Sequence of chain 2.B:
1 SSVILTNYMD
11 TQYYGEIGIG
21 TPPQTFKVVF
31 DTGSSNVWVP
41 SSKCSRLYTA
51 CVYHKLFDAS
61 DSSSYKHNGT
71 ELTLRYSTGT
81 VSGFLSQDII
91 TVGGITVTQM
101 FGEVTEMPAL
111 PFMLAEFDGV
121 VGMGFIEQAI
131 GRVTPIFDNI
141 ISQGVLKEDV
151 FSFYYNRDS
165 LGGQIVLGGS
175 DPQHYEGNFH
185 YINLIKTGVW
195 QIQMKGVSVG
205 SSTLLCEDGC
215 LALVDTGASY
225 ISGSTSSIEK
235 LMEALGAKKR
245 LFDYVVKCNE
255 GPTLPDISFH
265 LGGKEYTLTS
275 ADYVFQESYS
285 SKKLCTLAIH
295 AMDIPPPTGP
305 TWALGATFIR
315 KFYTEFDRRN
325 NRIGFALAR

Binding-site contacts:
Ligand atom C8 contacts residue MET107 of chain 2.B at 3.1 Å (hydrophobic).
Ligand atom C33 contacts residue VAL104 of chain 2.B at 3.4 Å (hydrophobic).
Ligand atom C1 contacts residue PHE117 of chain 2.B at 3.4 Å (hydrophobic).
Ligand atom C6 contacts residue HIS54 of chain 2.B at 3.4 Å.
Ligand atom C18 contacts residue THR11 of chain 2.B at 3.0 Å.
Ligand atom C19 contacts residue SER223 of chain 2.B at 3.4 Å.
Ligand atom O3 contacts residue ALA222 of chain 2.B at 3.4 Å.
Ligand atom C2 contacts residue PHE112 of chain 2.B at 3.5 Å (hydrophobic).
Ligand atom C23 contacts residue ASP31 of chain 2.B at 3.1 Å.
Ligand atom C5 contacts residue PHE117 of chain 2.B at 3.5 Å (hydrophobic).
Ligand atom C20 contacts residue ASP31 of chain 2.B at 3.3 Å.
Ligand atom C17 contacts residue GLY221 of chain 2.B at 3.1 Å.
Ligand atom O3 contacts residue SER223 of chain 2.B at 3.5 Å (h-bond).
Ligand atom O1 contacts residue PHE112 of chain 2.B at 3.1 Å.
Ligand atom N3 contacts residue ASP31 of chain 2.B at 3.1 Å (salt-bridge).
Ligand atom C6 contacts residue PHE117 of chain 2.B at 3.4 Å (hydrophobic).
Ligand atom C32 contacts residue TRP38 of chain 2.B at 3.4 Å (hydrophobic).
Ligand atom C19 contacts residue GLY221 of chain 2.B at 3.5 Å.
Ligand atom C21 contacts residue ASP31 of chain 2.B at 3.5 Å.
Ligand atom C7 contacts residue ASP118 of chain 2.B at 3.0 Å.
Ligand atom O3 contacts residue GLY221 of chain 2.B at 2.6 Å (h-bond).
Ligand atom C6 contacts residue ASP118 of chain 2.B at 3.2 Å.
Ligand atom C19 contacts residue ALA222 of chain 2.B at 3.1 Å (hydrophobic).
Ligand atom N2 contacts residue ASP219 of chain 2.B at 2.7 Å (salt-bridge).
Ligand atom C1 contacts residue VAL120 of chain 2.B at 3.4 Å (hydrophobic).
Ligand atom O4 contacts residue GLN12 of chain 2.B at 2.7 Å.
Ligand atom N2 contacts residue ASP31 of chain 2.B at 2.6 Å (salt-bridge).
Ligand atom C16 contacts residue GLN12 of chain 2.B at 3.5 Å.
Ligand atom O4 contacts residue THR11 of chain 2.B at 2.2 Å (h-bond).
Ligand atom C22 contacts residue ASP31 of chain 2.B at 3.3 Å.
Ligand atom C6 contacts residue PHE112 of chain 2.B at 3.5 Å (hydrophobic).
Ligand atom C7 contacts residue PRO40 of chain 2.B at 3.4 Å (hydrophobic).
Ligand atom C15 contacts residue GLN12 of chain 2.B at 3.3 Å.
Ligand atom O2 contacts residue VAL104 of chain 2.B at 3.5 Å.
Ligand atom C5 contacts residue ASP118 of chain 2.B at 3.6 Å.
Ligand atom C4 contacts residue PHE112 of chain 2.B at 3.5 Å (hydrophobic).
Ligand atom C8 contacts residue ASP118 of chain 2.B at 3.3 Å.
Ligand atom C31 contacts residue TRP38 of chain 2.B at 3.5 Å (hydrophobic).
Ligand atom C18 contacts residue GLY221 of chain 2.B at 3.4 Å.
Ligand atom C22 contacts residue ASP219 of chain 2.B at 3.4 Å.

The small molecule below binds the protein below.
Small molecule (SMILES): COC(=O)Cn1ccc2ccc(OC[C@H]3CNCC(=O)N3c3ccc(OCCCOCc4ccccc4OC)cc3)cc21